Sequence of chain 1.A:
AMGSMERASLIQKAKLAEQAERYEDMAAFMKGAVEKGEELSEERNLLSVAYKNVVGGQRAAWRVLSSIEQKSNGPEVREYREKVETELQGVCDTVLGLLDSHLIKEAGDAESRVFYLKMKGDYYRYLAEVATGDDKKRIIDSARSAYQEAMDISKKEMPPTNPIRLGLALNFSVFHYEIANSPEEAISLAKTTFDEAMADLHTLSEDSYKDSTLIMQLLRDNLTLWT

The small molecule below binds the protein below.
Small molecule (SMILES): O=C(COc1ccccc1P(=O)(O)O)Nc1cccc(Cl)c1Cl

Binding-site contacts:
Ligand atom OAC contacts residue TYR134 of chain 1.A at 4.1 Å.
Ligand atom NAO contacts residue ARG60 of chain 1.A at 4.0 Å.
Ligand atom OAD contacts residue ARG133 of chain 1.A at 2.9 Å (salt-bridge).
Ligand atom CAI contacts residue ARG60 of chain 1.A at 4.2 Å.
Ligand atom CAV contacts residue ARG133 of chain 1.A at 4.4 Å.
Ligand atom OAD contacts residue TYR134 of chain 1.A at 2.7 Å (h-bond).
Ligand atom CL2 contacts residue ALA61 of chain 1.A at 3.6 Å.
Ligand atom PAW contacts residue ARG60 of chain 1.A at 3.7 Å.
Ligand atom OAC contacts residue ARG60 of chain 1.A at 3.1 Å (salt-bridge).
Ligand atom CL1 contacts residue ARG60 of chain 1.A at 3.8 Å.
Ligand atom CAL contacts residue VAL182 of chain 1.A at 4.3 Å (hydrophobic).
Ligand atom CL2 contacts residue ARG64 of chain 1.A at 3.4 Å.
Ligand atom PAW contacts residue TYR134 of chain 1.A at 3.9 Å.
Ligand atom CAH contacts residue LEU178 of chain 1.A at 3.8 Å (hydrophobic).
Ligand atom CAJ contacts residue ALA61 of chain 1.A at 4.1 Å (hydrophobic).
Ligand atom OAB contacts residue TYR134 of chain 1.A at 3.9 Å.
Ligand atom CAS contacts residue ARG60 of chain 1.A at 3.7 Å.
Ligand atom CAR contacts residue ARG60 of chain 1.A at 4.2 Å.
Ligand atom CAM contacts residue ASN179 of chain 1.A at 3.3 Å.
Ligand atom CAR contacts residue ALA61 of chain 1.A at 4.4 Å (hydrophobic).
Ligand atom CAG contacts residue VAL182 of chain 1.A at 3.9 Å (hydrophobic).
Ligand atom CL2 contacts residue ARG60 of chain 1.A at 3.8 Å.
Ligand atom CAH contacts residue ASN179 of chain 1.A at 3.2 Å.
Ligand atom PAW contacts residue ARG133 of chain 1.A at 3.6 Å.
Ligand atom OAB contacts residue ARG133 of chain 1.A at 2.7 Å (salt-bridge).
Ligand atom CAJ contacts residue GLY57 of chain 1.A at 3.2 Å.
Ligand atom CAI contacts residue GLY57 of chain 1.A at 3.7 Å.
Ligand atom CAK contacts residue ARG60 of chain 1.A at 3.8 Å.
Ligand atom OAB contacts residue ARG60 of chain 1.A at 2.8 Å (salt-bridge).
Ligand atom CL1 contacts residue ARG64 of chain 1.A at 3.2 Å.
Ligand atom CAH contacts residue VAL182 of chain 1.A at 4.0 Å (hydrophobic).
Ligand atom CAM contacts residue ARG133 of chain 1.A at 4.1 Å.
Ligand atom CAJ contacts residue ARG60 of chain 1.A at 4.2 Å.
Ligand atom OAD contacts residue ARG60 of chain 1.A at 4.2 Å.
Ligand atom CAG contacts residue ASN230 of chain 1.A at 4.5 Å.
Ligand atom CAM contacts residue VAL182 of chain 1.A at 4.5 Å (hydrophobic).
Ligand atom OAD contacts residue ASN179 of chain 1.A at 4.2 Å.
Ligand atom CAG contacts residue LEU178 of chain 1.A at 4.0 Å (hydrophobic).
Ligand atom CAR contacts residue GLY57 of chain 1.A at 4.3 Å.
Ligand atom CAT contacts residue ARG60 of chain 1.A at 3.8 Å.